Binding-site contacts:
Ligand atom C1 contacts residue ASN154 of chain 1.B at 1.4 Å.
Ligand atom O6 contacts residue ALA147 of chain 1.B at 4.5 Å.
Ligand atom C7 contacts residue THR156 of chain 1.B at 4.5 Å.
Ligand atom C1 contacts residue THR156 of chain 1.B at 3.7 Å.
Ligand atom C2 contacts residue ASN154 of chain 1.B at 2.4 Å.
Ligand atom C3 contacts residue ASN154 of chain 1.B at 3.8 Å.
Ligand atom O5 contacts residue SER151 of chain 1.B at 4.2 Å.
Ligand atom O5 contacts residue GLU150 of chain 1.B at 4.0 Å.
Ligand atom C5 contacts residue ASN154 of chain 1.B at 3.7 Å.
Ligand atom O6 contacts residue GLU150 of chain 1.B at 2.6 Å (salt-bridge).
Ligand atom C1 contacts residue GLU150 of chain 1.B at 4.3 Å.
Ligand atom C6 contacts residue ALA147 of chain 1.B at 3.7 Å (hydrophobic).
Ligand atom O7 contacts residue ASN154 of chain 1.B at 3.0 Å (h-bond).
Ligand atom C4 contacts residue ASN154 of chain 1.B at 4.2 Å.
Ligand atom O5 contacts residue ASN154 of chain 1.B at 2.4 Å (h-bond).
Ligand atom C1 contacts residue SER151 of chain 1.B at 4.5 Å.
Ligand atom N2 contacts residue ASN154 of chain 1.B at 2.9 Å (h-bond).
Ligand atom O5 contacts residue THR156 of chain 1.B at 4.4 Å.
Ligand atom C7 contacts residue ASN154 of chain 1.B at 3.1 Å.
Ligand atom N2 contacts residue THR156 of chain 1.B at 4.0 Å.
Ligand atom C8 contacts residue ASN154 of chain 1.B at 4.3 Å.
Ligand atom C6 contacts residue GLU150 of chain 1.B at 3.5 Å.
Ligand atom C8 contacts residue THR156 of chain 1.B at 4.3 Å.

Sequence of chain 1.B:
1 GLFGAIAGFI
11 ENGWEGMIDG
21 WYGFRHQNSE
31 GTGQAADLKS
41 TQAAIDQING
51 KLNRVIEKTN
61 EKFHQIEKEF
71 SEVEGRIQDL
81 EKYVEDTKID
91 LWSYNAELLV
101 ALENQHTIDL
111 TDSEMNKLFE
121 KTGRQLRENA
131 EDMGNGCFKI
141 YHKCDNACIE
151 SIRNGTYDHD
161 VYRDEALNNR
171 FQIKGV

The protein below binds the small molecule below.
Small molecule (SMILES): CC(=O)N[C@@H]1[C@@H](O)[C@H](O)[C@@H](CO)O[C@H]1O